A small-molecule ligand and the protein it binds are described below.
Small molecule (SMILES): CCCCCCCCCC(=O)OC[C@H]1O[C@@](CO)(O[C@H]2O[C@@H](OC)[C@@H](O)[C@H](O)[C@@H]2O)[C@@H](O)[C@@H]1O

Sequence of chain 1.A:
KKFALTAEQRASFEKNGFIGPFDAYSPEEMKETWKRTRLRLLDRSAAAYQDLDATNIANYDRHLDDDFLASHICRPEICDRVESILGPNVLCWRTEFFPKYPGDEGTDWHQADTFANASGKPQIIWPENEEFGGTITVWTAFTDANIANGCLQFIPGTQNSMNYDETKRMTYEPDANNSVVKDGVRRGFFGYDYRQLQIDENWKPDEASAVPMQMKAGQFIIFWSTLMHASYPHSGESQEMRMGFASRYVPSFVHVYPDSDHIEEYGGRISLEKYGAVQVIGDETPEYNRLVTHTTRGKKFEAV

Binding-site contacts:
Ligand atom O1' contacts residue GLN168 of chain 1.A at 3.2 Å (h-bond).
Ligand atom O1' contacts residue ASN169 of chain 1.A at 3.6 Å.
Ligand atom C5' contacts residue GLY142 of chain 1.A at 3.6 Å.
Ligand atom C1 contacts residue GLU140 of chain 1.A at 3.4 Å.
Ligand atom C5N contacts residue ILE94 of chain 1.A at 3.8 Å (hydrophobic).
Ligand atom O5 contacts residue PHE141 of chain 1.A at 3.5 Å.
Ligand atom O4' contacts residue THR235 of chain 1.A at 2.7 Å (h-bond).
Ligand atom O5 contacts residue GLU140 of chain 1.A at 3.7 Å.
Ligand atom C3' contacts residue ASN169 of chain 1.A at 3.5 Å.
Ligand atom O4' contacts residue TRP233 of chain 1.A at 3.5 Å.
Ligand atom C4 contacts residue GLU140 of chain 1.A at 3.8 Å.
Ligand atom C1' contacts residue GLU140 of chain 1.A at 3.8 Å.
Ligand atom O6' contacts residue TRP233 of chain 1.A at 3.6 Å.
Ligand atom C6' contacts residue TRP233 of chain 1.A at 3.5 Å (hydrophobic).
Ligand atom C3' contacts residue GLN168 of chain 1.A at 3.3 Å.
Ligand atom C4' contacts residue GLY142 of chain 1.A at 3.7 Å.
Ligand atom C6 contacts residue GLU140 of chain 1.A at 3.7 Å.
Ligand atom O4 contacts residue ASN169 of chain 1.A at 3.7 Å.
Ligand atom C2N contacts residue PHE141 of chain 1.A at 3.6 Å (hydrophobic).
Ligand atom O6' contacts residue PHE141 of chain 1.A at 3.3 Å.
Ligand atom C4' contacts residue TRP233 of chain 1.A at 3.5 Å (hydrophobic).
Ligand atom C3' contacts residue THR235 of chain 1.A at 3.9 Å.
Ligand atom O3' contacts residue ASN169 of chain 1.A at 2.7 Å (h-bond).
Ligand atom C2 contacts residue ASN169 of chain 1.A at 3.4 Å.
Ligand atom O2' contacts residue GLY142 of chain 1.A at 3.4 Å (h-bond).
Ligand atom C10 contacts residue PRO97 of chain 1.A at 3.6 Å (hydrophobic).
Ligand atom C6N contacts residue LEU95 of chain 1.A at 3.4 Å (hydrophobic).
Ligand atom C5' contacts residue TRP233 of chain 1.A at 3.8 Å (hydrophobic).
Ligand atom C1N contacts residue PHE141 of chain 1.A at 3.7 Å (hydrophobic).
Ligand atom O2 contacts residue GLU140 of chain 1.A at 3.8 Å.
Ligand atom O1 contacts residue ASN169 of chain 1.A at 3.1 Å (h-bond).
Ligand atom O2 contacts residue ASN169 of chain 1.A at 3.5 Å (h-bond).
Ligand atom C4' contacts residue THR235 of chain 1.A at 3.6 Å.
Ligand atom C3 contacts residue ASN169 of chain 1.A at 3.2 Å.
Ligand atom C7N contacts residue LEU95 of chain 1.A at 3.4 Å (hydrophobic).
Ligand atom O4' contacts residue GLY142 of chain 1.A at 2.8 Å (h-bond).
Ligand atom C5 contacts residue GLU140 of chain 1.A at 3.3 Å.
Ligand atom O3' contacts residue GLN168 of chain 1.A at 3.7 Å.
Ligand atom C5N contacts residue LEU95 of chain 1.A at 3.7 Å (hydrophobic).
Ligand atom O2' contacts residue PHE141 of chain 1.A at 3.4 Å.